A protein and the small-molecule ligand that binds it are described below.
Small molecule (SMILES): CC(=O)N[C@@H]1[C@@H](O)[C@H](O)[C@@H](CO)O[C@H]1O

Sequence of chain 1.C:
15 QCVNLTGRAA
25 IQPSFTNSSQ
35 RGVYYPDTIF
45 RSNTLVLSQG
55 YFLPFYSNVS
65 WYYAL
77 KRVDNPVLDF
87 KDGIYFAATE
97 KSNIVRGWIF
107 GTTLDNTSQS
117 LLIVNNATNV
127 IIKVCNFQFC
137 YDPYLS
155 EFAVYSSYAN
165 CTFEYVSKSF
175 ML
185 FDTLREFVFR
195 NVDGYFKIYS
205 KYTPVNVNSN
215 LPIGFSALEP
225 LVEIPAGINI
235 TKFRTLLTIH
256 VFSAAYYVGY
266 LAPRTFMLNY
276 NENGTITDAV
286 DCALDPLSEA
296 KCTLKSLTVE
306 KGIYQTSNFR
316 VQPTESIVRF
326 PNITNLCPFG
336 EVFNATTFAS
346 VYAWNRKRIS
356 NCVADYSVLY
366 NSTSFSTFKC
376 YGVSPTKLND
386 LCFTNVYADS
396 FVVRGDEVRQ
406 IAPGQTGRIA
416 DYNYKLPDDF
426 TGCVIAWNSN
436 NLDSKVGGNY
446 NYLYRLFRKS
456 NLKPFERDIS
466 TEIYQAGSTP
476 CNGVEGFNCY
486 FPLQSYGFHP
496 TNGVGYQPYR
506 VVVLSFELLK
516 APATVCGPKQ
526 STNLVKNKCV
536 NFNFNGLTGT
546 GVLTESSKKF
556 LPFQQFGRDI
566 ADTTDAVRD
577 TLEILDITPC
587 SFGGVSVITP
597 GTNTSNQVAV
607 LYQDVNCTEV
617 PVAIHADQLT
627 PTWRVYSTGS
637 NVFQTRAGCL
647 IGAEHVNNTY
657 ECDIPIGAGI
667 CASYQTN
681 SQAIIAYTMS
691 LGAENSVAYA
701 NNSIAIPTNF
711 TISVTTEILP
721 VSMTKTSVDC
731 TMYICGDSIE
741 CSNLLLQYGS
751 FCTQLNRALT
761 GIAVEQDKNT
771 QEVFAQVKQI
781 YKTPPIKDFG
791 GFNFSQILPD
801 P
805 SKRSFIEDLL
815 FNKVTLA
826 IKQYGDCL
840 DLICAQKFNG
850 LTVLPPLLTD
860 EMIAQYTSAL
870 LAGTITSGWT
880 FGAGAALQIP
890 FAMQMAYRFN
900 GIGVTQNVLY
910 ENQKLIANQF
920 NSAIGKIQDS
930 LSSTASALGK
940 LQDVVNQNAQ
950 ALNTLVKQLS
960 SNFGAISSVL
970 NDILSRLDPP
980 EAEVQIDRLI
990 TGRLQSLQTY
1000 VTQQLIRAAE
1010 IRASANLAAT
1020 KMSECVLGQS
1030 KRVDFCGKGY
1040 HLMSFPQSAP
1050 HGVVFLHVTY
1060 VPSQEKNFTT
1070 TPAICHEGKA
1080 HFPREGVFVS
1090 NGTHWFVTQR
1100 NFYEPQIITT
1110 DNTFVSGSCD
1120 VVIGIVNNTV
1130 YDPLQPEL

Binding-site contacts:
Ligand atom N2 contacts residue ASN653 of chain 1.C at 2.9 Å (h-bond).
Ligand atom C3 contacts residue ASN653 of chain 1.C at 3.8 Å.
Ligand atom C5 contacts residue ASN653 of chain 1.C at 3.7 Å.
Ligand atom C4 contacts residue ASN653 of chain 1.C at 4.2 Å.
Ligand atom O5 contacts residue ASN653 of chain 1.C at 2.4 Å (h-bond).
Ligand atom C1 contacts residue ASN653 of chain 1.C at 1.4 Å.
Ligand atom O7 contacts residue ASN653 of chain 1.C at 3.0 Å (h-bond).
Ligand atom C2 contacts residue ASN653 of chain 1.C at 2.5 Å.
Ligand atom C7 contacts residue ASN653 of chain 1.C at 3.1 Å.
Ligand atom C8 contacts residue ASN653 of chain 1.C at 4.3 Å.